Sequence of chain 56.E:
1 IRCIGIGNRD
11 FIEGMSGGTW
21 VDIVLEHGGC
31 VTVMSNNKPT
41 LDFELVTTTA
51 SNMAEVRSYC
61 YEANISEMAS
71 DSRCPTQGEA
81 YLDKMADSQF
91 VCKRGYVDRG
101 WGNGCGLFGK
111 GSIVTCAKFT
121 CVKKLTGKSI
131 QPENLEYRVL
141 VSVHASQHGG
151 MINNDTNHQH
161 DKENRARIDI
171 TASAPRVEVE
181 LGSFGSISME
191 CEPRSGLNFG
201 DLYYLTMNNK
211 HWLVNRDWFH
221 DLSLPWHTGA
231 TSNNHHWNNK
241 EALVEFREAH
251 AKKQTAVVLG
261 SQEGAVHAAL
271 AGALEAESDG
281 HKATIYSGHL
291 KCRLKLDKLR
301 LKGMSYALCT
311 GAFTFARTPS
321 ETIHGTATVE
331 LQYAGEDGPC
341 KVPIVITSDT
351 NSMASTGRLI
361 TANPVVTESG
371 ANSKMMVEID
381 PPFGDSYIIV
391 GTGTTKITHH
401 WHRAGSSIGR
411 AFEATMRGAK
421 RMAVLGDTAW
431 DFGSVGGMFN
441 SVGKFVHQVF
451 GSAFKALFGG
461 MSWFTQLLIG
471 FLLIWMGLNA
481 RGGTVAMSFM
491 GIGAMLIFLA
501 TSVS

Binding-site contacts:
Ligand atom N2 contacts residue GLY150 of chain 56.E at 3.4 Å (h-bond).
Ligand atom C4 contacts residue MET151 of chain 56.E at 3.9 Å (hydrophobic).
Ligand atom C5 contacts residue ASN154 of chain 56.E at 3.6 Å.
Ligand atom O5 contacts residue THR156 of chain 56.E at 3.8 Å.
Ligand atom C7 contacts residue ASN154 of chain 56.E at 3.7 Å.
Ligand atom O5 contacts residue THR156 of chain 56.E at 3.8 Å.
Ligand atom O6 contacts residue HIS148 of chain 56.E at 3.8 Å.
Ligand atom O6 contacts residue MET151 of chain 56.E at 4.3 Å.
Ligand atom C7 contacts residue GLY150 of chain 56.E at 3.0 Å.
Ligand atom C8 contacts residue GLY150 of chain 56.E at 3.7 Å.
Ligand atom C1 contacts residue MET151 of chain 56.E at 4.2 Å (hydrophobic).
Ligand atom C6 contacts residue THR156 of chain 56.E at 3.6 Å.
Ligand atom C2 contacts residue GLY150 of chain 56.E at 3.7 Å.
Ligand atom C5 contacts residue MET151 of chain 56.E at 3.9 Å (hydrophobic).
Ligand atom C6 contacts residue THR156 of chain 56.E at 3.9 Å.
Ligand atom C1 contacts residue THR156 of chain 56.E at 4.0 Å.
Ligand atom C8 contacts residue ASN157 of chain 56.E at 3.6 Å.
Ligand atom C6 contacts residue ASP161 of chain 56.E at 3.6 Å.
Ligand atom C1 contacts residue GLY150 of chain 56.E at 4.0 Å.
Ligand atom O5 contacts residue ASN154 of chain 56.E at 2.3 Å (h-bond).
Ligand atom C3 contacts residue MET151 of chain 56.E at 4.0 Å (hydrophobic).
Ligand atom C1 contacts residue ASN154 of chain 56.E at 1.4 Å.
Ligand atom O4 contacts residue ASP161 of chain 56.E at 4.0 Å.
Ligand atom C2 contacts residue ASN154 of chain 56.E at 2.4 Å.
Ligand atom O7 contacts residue ASN154 of chain 56.E at 4.2 Å.
Ligand atom C4 contacts residue ASN154 of chain 56.E at 4.2 Å.
Ligand atom C3 contacts residue ASN154 of chain 56.E at 3.8 Å.
Ligand atom C6 contacts residue ASN157 of chain 56.E at 3.3 Å.
Ligand atom C5 contacts residue THR156 of chain 56.E at 3.9 Å.
Ligand atom O5 contacts residue ASN157 of chain 56.E at 4.0 Å.
Ligand atom O7 contacts residue HIS148 of chain 56.E at 3.6 Å (h-bond).
Ligand atom C2 contacts residue MET151 of chain 56.E at 4.2 Å (hydrophobic).
Ligand atom O6 contacts residue THR156 of chain 56.E at 4.4 Å.
Ligand atom O5 contacts residue MET151 of chain 56.E at 3.9 Å.
Ligand atom C5 contacts residue THR156 of chain 56.E at 3.8 Å.
Ligand atom C4 contacts residue ASP161 of chain 56.E at 4.0 Å.
Ligand atom N2 contacts residue ASN154 of chain 56.E at 2.9 Å (h-bond).
Ligand atom O7 contacts residue GLY150 of chain 56.E at 2.9 Å (h-bond).
Ligand atom C5 contacts residue ASP161 of chain 56.E at 4.5 Å.

The protein below binds the small molecule below.
Small molecule (SMILES): CC(=O)N[C@H]1[C@H](O[C@H]2[C@H](O)[C@@H](NC(C)=O)CO[C@@H]2CO[C@@H]2O[C@@H](C)[C@@H](O)[C@@H](O)[C@@H]2O)O[C@H](CO)[C@@H](O)[C@@H]1O